A protein and the small-molecule ligand that binds it are described below.
Small molecule (SMILES): CC(=O)N[C@H]1[C@H](O[C@H]2[C@H](O)[C@@H](NC(C)=O)CO[C@@H]2CO)O[C@H](CO)[C@@H](O)[C@@H]1O

Sequence of chain 1.A:
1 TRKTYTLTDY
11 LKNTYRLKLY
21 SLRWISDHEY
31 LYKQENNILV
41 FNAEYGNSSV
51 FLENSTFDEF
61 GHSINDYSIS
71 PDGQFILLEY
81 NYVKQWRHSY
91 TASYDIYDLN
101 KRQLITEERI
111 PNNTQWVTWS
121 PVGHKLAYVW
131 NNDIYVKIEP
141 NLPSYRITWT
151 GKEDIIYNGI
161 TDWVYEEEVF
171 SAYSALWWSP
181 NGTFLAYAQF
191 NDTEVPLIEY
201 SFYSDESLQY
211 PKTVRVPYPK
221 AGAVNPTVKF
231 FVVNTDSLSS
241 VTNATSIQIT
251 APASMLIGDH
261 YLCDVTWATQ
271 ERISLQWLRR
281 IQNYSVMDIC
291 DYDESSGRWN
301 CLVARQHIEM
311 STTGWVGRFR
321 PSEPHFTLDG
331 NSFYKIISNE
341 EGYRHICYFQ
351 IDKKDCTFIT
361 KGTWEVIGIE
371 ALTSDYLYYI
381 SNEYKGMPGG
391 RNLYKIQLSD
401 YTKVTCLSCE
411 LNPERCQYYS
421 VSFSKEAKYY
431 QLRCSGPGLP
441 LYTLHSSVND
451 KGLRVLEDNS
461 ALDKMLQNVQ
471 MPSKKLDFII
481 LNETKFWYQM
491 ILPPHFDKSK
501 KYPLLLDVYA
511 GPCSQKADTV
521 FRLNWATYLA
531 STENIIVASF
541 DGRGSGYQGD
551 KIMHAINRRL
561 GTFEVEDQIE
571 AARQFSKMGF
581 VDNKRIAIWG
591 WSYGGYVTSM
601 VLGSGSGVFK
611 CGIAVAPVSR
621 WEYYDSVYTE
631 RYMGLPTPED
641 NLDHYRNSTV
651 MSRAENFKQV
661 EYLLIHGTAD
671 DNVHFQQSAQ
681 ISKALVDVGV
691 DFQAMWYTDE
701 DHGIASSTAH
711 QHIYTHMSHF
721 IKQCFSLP

Binding-site contacts:
Ligand atom C7 contacts residue ILE110 of chain 1.A at 4.3 Å (hydrophobic).
Ligand atom C8 contacts residue PRO111 of chain 1.A at 4.0 Å (hydrophobic).
Ligand atom C1 contacts residue ASN112 of chain 1.A at 1.4 Å.
Ligand atom C8 contacts residue ARG109 of chain 1.A at 3.6 Å.
Ligand atom C7 contacts residue ASN112 of chain 1.A at 3.6 Å.
Ligand atom N2 contacts residue ASN112 of chain 1.A at 2.9 Å (h-bond).
Ligand atom C8 contacts residue ILE110 of chain 1.A at 3.4 Å (hydrophobic).
Ligand atom C4 contacts residue ASN112 of chain 1.A at 4.2 Å.
Ligand atom O7 contacts residue PRO111 of chain 1.A at 4.3 Å.
Ligand atom O5 contacts residue ASN112 of chain 1.A at 2.3 Å (h-bond).
Ligand atom C2 contacts residue ASN112 of chain 1.A at 2.3 Å.
Ligand atom C3 contacts residue ASN112 of chain 1.A at 3.7 Å.
Ligand atom O7 contacts residue ASN112 of chain 1.A at 3.8 Å.
Ligand atom C5 contacts residue ASN112 of chain 1.A at 3.6 Å.
Ligand atom C7 contacts residue PRO111 of chain 1.A at 4.2 Å (hydrophobic).